Binding-site contacts:
Ligand atom C1 contacts residue 11O1 of chain 1.F at 0.5 Å.
Ligand atom C5 contacts residue 11O1 of chain 1.F at 0.6 Å.
Ligand atom C8 contacts residue 13S1 of chain 1.C at 0.2 Å.
Ligand atom C4 contacts residue 11O1 of chain 1.F at 0.7 Å.
Ligand atom C10 contacts residue 11O1 of chain 1.F at 0.5 Å.
Ligand atom C7 contacts residue 11O1 of chain 1.F at 0.6 Å.
Ligand atom O19 contacts residue 11O1 of chain 1.F at 0.7 Å.
Ligand atom O20 contacts residue 13S1 of chain 1.C at 0.3 Å (h-bond).
Ligand atom O21 contacts residue 13S1 of chain 1.C at 0.2 Å (h-bond).
Ligand atom C12 contacts residue 9OH1 of chain 1.E at 0.6 Å.
Ligand atom C16 contacts residue 13S1 of chain 1.C at 0.6 Å.
Ligand atom C14 contacts residue 11O1 of chain 1.F at 0.3 Å.
Ligand atom C18 contacts residue 11O1 of chain 1.F at 0.7 Å.
Ligand atom O22 contacts residue 13S1 of chain 1.C at 0.4 Å (h-bond).
Ligand atom C17 contacts residue 11O1 of chain 1.F at 0.3 Å.
Ligand atom C11 contacts residue 11O1 of chain 1.F at 0.8 Å.
Ligand atom O20 contacts residue 9OH1 of chain 1.E at 0.6 Å (h-bond).
Ligand atom O19 contacts residue 13S1 of chain 1.C at 0.3 Å (h-bond).
Ligand atom C9 contacts residue 13S1 of chain 1.C at 0.1 Å.
Ligand atom C17 contacts residue 9OH1 of chain 1.E at 0.9 Å.
Ligand atom C13 contacts residue 13S1 of chain 1.C at 0.6 Å.
Ligand atom C3 contacts residue 11O1 of chain 1.F at 0.8 Å.
Ligand atom C1 contacts residue 9OH1 of chain 1.E at 0.4 Å.
Ligand atom C8 contacts residue 9OH1 of chain 1.E at 0.7 Å.
Ligand atom C15 contacts residue 9OH1 of chain 1.E at 0.7 Å.
Ligand atom C11 contacts residue 13S1 of chain 1.C at 0.3 Å.
Ligand atom C1 contacts residue 13S1 of chain 1.C at 0.2 Å.
Ligand atom C16 contacts residue 11O1 of chain 1.F at 0.6 Å.
Ligand atom C2 contacts residue 11O1 of chain 1.F at 0.9 Å.
Ligand atom C18 contacts residue 13S1 of chain 1.C at 0.8 Å.
Ligand atom C2 contacts residue 9OH1 of chain 1.E at 0.4 Å.
Ligand atom C10 contacts residue 13S1 of chain 1.C at 0.2 Å.
Ligand atom C12 contacts residue 13S1 of chain 1.C at 0.4 Å.
Ligand atom C12 contacts residue 11O1 of chain 1.F at 0.2 Å.
Ligand atom C4 contacts residue 9OH1 of chain 1.E at 0.8 Å.
Ligand atom C15 contacts residue 13S1 of chain 1.C at 0.3 Å.
Ligand atom O21 contacts residue 9OH1 of chain 1.E at 0.3 Å (h-bond).
Ligand atom C13 contacts residue 11O1 of chain 1.F at 0.1 Å.
Ligand atom C5 contacts residue 9OH1 of chain 1.E at 0.8 Å.
Ligand atom C9 contacts residue 11O1 of chain 1.F at 0.8 Å.

Sequence of chain 1.A:
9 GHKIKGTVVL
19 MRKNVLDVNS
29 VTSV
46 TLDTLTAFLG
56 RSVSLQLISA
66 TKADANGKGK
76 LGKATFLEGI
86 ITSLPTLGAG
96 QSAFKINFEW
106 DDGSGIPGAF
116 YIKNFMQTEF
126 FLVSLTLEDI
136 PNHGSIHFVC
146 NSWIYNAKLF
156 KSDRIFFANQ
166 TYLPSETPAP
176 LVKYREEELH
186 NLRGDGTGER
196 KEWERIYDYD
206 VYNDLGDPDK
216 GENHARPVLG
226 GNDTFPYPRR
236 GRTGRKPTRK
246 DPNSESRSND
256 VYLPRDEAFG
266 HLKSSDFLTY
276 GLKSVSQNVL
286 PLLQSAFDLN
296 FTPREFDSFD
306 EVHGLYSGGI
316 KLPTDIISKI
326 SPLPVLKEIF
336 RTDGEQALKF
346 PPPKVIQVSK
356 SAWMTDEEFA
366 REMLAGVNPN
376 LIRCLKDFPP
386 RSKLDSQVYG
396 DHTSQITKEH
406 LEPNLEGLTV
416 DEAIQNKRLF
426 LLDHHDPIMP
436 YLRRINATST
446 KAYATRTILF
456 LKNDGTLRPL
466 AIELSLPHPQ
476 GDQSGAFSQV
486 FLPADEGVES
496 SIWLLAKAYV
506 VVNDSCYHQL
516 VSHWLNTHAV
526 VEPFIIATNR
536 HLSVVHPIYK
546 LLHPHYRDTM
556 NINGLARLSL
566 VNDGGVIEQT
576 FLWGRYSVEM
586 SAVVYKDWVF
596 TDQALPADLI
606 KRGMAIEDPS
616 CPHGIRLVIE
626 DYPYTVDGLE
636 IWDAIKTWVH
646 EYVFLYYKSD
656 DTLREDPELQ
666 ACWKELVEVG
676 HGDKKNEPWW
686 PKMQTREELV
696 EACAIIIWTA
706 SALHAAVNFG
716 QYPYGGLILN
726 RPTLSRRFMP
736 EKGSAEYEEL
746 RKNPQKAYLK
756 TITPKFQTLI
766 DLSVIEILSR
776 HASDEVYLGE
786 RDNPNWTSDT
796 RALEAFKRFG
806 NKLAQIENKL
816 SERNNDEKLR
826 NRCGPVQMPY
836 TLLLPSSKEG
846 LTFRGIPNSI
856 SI

The small molecule below binds the protein below.
Small molecule (SMILES): CCCCC[C@H](/C=C/C=C\CCCCCCCC(=O)O)OO